A small-molecule ligand and the protein it binds are described below.
Small molecule (SMILES): O=c1[nH]c2cc(C(F)(F)F)c(N3CCOCC3)cc2n(CP(=O)(O)O)c1=O

Sequence of chain 1.B:
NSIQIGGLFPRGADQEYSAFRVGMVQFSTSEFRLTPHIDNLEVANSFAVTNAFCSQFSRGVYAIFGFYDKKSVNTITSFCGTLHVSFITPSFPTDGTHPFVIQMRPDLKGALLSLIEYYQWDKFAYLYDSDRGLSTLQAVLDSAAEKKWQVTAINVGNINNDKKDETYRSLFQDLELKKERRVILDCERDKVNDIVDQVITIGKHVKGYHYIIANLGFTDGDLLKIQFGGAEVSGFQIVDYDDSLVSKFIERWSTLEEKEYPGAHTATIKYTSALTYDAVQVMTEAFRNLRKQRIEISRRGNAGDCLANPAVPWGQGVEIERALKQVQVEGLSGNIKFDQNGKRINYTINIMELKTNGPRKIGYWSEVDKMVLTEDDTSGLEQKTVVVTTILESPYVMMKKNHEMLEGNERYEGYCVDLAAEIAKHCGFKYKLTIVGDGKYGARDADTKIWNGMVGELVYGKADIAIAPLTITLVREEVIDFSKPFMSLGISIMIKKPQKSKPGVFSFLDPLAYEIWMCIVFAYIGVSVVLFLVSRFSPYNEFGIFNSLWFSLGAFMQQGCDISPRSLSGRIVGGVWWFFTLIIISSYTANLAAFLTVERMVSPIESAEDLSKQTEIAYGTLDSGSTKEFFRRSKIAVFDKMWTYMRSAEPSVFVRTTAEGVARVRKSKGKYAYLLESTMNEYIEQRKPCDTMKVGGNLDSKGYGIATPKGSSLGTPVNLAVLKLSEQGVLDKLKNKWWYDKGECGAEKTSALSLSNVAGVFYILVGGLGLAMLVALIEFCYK

Binding-site contacts:
Ligand atom CAS contacts residue TYR441 of chain 1.B at 3.9 Å (hydrophobic).
Ligand atom NAP contacts residue TYR441 of chain 1.B at 3.7 Å.
Ligand atom CAK contacts residue THR677 of chain 1.B at 3.5 Å.
Ligand atom OAA contacts residue ARG476 of chain 1.B at 3.7 Å.
Ligand atom FAF contacts residue TYR723 of chain 1.B at 3.3 Å.
Ligand atom CAZ contacts residue TYR723 of chain 1.B at 3.7 Å (hydrophobic).
Ligand atom CAT contacts residue TYR441 of chain 1.B at 3.6 Å (hydrophobic).
Ligand atom FAG contacts residue TYR723 of chain 1.B at 3.2 Å.
Ligand atom NAY contacts residue TYR441 of chain 1.B at 3.6 Å.
Ligand atom NAP contacts residue THR471 of chain 1.B at 3.7 Å.
Ligand atom FAG contacts residue PRO469 of chain 1.B at 3.5 Å.
Ligand atom CAL contacts residue THR677 of chain 1.B at 3.3 Å.
Ligand atom OAE contacts residue SER645 of chain 1.B at 3.2 Å (h-bond).
Ligand atom OAE contacts residue GLY644 of chain 1.B at 3.4 Å.
Ligand atom CAT contacts residue PRO469 of chain 1.B at 3.8 Å (hydrophobic).
Ligand atom CAJ contacts residue PRO469 of chain 1.B at 3.7 Å (hydrophobic).
Ligand atom OAA contacts residue TYR441 of chain 1.B at 3.8 Å.
Ligand atom OAB contacts residue TYR441 of chain 1.B at 3.8 Å.
Ligand atom CAV contacts residue PRO469 of chain 1.B at 3.7 Å (hydrophobic).
Ligand atom NAP contacts residue PRO469 of chain 1.B at 3.0 Å (h-bond).
Ligand atom CAT contacts residue THR471 of chain 1.B at 3.8 Å.
Ligand atom CAW contacts residue TYR441 of chain 1.B at 3.6 Å (hydrophobic).
Ligand atom CAL contacts residue GLU393 of chain 1.B at 3.9 Å.
Ligand atom CAU contacts residue TYR441 of chain 1.B at 3.6 Å (hydrophobic).
Ligand atom OAD contacts residue SER645 of chain 1.B at 2.9 Å (h-bond).
Ligand atom CAI contacts residue TYR441 of chain 1.B at 3.8 Å (hydrophobic).
Ligand atom FAH contacts residue GLU393 of chain 1.B at 3.3 Å.
Ligand atom OAC contacts residue SER645 of chain 1.B at 2.5 Å (h-bond).
Ligand atom OAA contacts residue THR471 of chain 1.B at 2.9 Å (h-bond).
Ligand atom OAQ contacts residue THR677 of chain 1.B at 2.5 Å (h-bond).
Ligand atom CAV contacts residue TYR441 of chain 1.B at 3.9 Å (hydrophobic).
Ligand atom FAF contacts residue MET699 of chain 1.B at 3.6 Å.
Ligand atom FAG contacts residue TYR396 of chain 1.B at 3.9 Å.
Ligand atom CAJ contacts residue TYR723 of chain 1.B at 3.8 Å (hydrophobic).
Ligand atom OAA contacts residue LEU470 of chain 1.B at 3.6 Å.
Ligand atom FAH contacts residue TYR441 of chain 1.B at 3.4 Å.
Ligand atom OAA contacts residue PRO469 of chain 1.B at 3.9 Å.
Ligand atom PBA contacts residue SER645 of chain 1.B at 3.2 Å.
Ligand atom CAJ contacts residue TYR441 of chain 1.B at 3.8 Å (hydrophobic).
Ligand atom OAC contacts residue GLY644 of chain 1.B at 3.7 Å.